Sequence of chain 1.A:
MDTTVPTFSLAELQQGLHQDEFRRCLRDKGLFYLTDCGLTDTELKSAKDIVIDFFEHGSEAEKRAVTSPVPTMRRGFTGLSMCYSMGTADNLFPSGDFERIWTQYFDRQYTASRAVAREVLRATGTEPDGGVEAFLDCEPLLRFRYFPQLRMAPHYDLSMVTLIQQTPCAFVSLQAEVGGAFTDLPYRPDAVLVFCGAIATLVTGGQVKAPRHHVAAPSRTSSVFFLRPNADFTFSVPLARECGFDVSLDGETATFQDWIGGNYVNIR

Binding-site contacts:
Ligand atom O3 contacts residue SER260 of chain 1.A at 3.7 Å.
Ligand atom O2 contacts residue HIS183 of chain 1.A at 3.1 Å (h-bond).
Ligand atom C1 contacts residue HIS183 of chain 1.A at 4.0 Å.
Ligand atom C3 contacts residue ARG162 of chain 1.A at 4.0 Å.
Ligand atom O3 contacts residue ARG258 of chain 1.A at 2.8 Å (salt-bridge).
Ligand atom O4 contacts residue SER260 of chain 1.A at 2.9 Å (h-bond).
Ligand atom C5 contacts residue ARG258 of chain 1.A at 3.5 Å.
Ligand atom O5 contacts residue HIS243 of chain 1.A at 3.3 Å.
Ligand atom O2 contacts residue FE21 of chain 1.B at 2.1 Å.
Ligand atom O2 contacts residue PHE264 of chain 1.A at 3.6 Å.
Ligand atom C3 contacts residue VAL262 of chain 1.A at 3.7 Å (hydrophobic).
Ligand atom C4 contacts residue LEU204 of chain 1.A at 3.9 Å (hydrophobic).
Ligand atom O5 contacts residue MET180 of chain 1.A at 4.1 Å.
Ligand atom O1 contacts residue MET180 of chain 1.A at 3.9 Å.
Ligand atom O2 contacts residue ASP185 of chain 1.A at 3.5 Å (salt-bridge).
Ligand atom O1 contacts residue ARG162 of chain 1.A at 2.6 Å (salt-bridge).
Ligand atom O1 contacts residue PHE264 of chain 1.A at 3.8 Å.
Ligand atom C2 contacts residue FE21 of chain 1.B at 3.1 Å.
Ligand atom O4 contacts residue VAL245 of chain 1.A at 3.9 Å.
Ligand atom C1 contacts residue MET180 of chain 1.A at 4.0 Å (hydrophobic).
Ligand atom C1 contacts residue ARG162 of chain 1.A at 3.9 Å.
Ligand atom O5 contacts residue FE21 of chain 1.B at 2.3 Å.
Ligand atom C5 contacts residue VAL245 of chain 1.A at 3.9 Å (hydrophobic).
Ligand atom C4 contacts residue VAL262 of chain 1.A at 4.2 Å (hydrophobic).
Ligand atom C1 contacts residue PHE264 of chain 1.A at 4.0 Å (hydrophobic).
Ligand atom C4 contacts residue VAL245 of chain 1.A at 3.9 Å (hydrophobic).
Ligand atom C2 contacts residue HIS183 of chain 1.A at 4.2 Å.
Ligand atom O2 contacts residue ILE305 of chain 1.A at 3.6 Å.
Ligand atom C3 contacts residue MET180 of chain 1.A at 3.8 Å (hydrophobic).
Ligand atom O1 contacts residue VAL262 of chain 1.A at 4.0 Å.
Ligand atom O4 contacts residue PHE164 of chain 1.A at 3.6 Å.
Ligand atom O3 contacts residue LEU204 of chain 1.A at 3.7 Å.
Ligand atom C5 contacts residue LEU204 of chain 1.A at 4.2 Å (hydrophobic).
Ligand atom C4 contacts residue ILE192 of chain 1.A at 4.1 Å (hydrophobic).
Ligand atom O4 contacts residue ARG258 of chain 1.A at 3.0 Å (salt-bridge).
Ligand atom C1 contacts residue FE21 of chain 1.B at 3.0 Å.
Ligand atom C5 contacts residue SER260 of chain 1.A at 3.7 Å.
Ligand atom C2 contacts residue MET180 of chain 1.A at 3.7 Å (hydrophobic).
Ligand atom O3 contacts residue ILE192 of chain 1.A at 4.1 Å.
Ligand atom O5 contacts residue HIS183 of chain 1.A at 3.5 Å (h-bond).

A protein and the small-molecule ligand that binds it are described below.
Small molecule (SMILES): O=C(O)CCC(=O)C(=O)O